Sequence of chain 36.E:
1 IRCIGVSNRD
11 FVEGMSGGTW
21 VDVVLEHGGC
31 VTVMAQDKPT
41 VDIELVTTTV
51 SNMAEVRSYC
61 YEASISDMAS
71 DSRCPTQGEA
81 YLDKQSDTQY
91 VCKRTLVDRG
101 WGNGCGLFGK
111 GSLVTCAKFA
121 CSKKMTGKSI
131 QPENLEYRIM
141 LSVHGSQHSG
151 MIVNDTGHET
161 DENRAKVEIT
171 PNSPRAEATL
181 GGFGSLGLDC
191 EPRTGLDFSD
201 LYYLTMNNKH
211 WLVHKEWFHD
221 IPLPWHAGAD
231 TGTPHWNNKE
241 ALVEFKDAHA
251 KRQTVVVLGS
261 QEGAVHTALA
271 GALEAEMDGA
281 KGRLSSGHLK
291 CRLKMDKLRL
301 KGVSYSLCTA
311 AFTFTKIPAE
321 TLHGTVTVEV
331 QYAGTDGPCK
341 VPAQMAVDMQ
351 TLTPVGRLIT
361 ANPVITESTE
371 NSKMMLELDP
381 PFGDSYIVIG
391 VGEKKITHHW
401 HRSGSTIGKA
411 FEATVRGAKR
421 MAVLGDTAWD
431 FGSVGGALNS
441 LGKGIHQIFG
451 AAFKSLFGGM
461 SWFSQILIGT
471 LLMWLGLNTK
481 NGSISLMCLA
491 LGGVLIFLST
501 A

Binding-site contacts:
Ligand atom C8 contacts residue THR156 of chain 36.E at 3.7 Å.
Ligand atom O7 contacts residue ASN154 of chain 36.E at 3.2 Å (h-bond).
Ligand atom C7 contacts residue THR156 of chain 36.E at 3.6 Å.
Ligand atom C2 contacts residue THR156 of chain 36.E at 3.9 Å.
Ligand atom O6 contacts residue MET151 of chain 36.E at 3.5 Å.
Ligand atom C7 contacts residue ASN154 of chain 36.E at 3.7 Å.
Ligand atom C1 contacts residue THR156 of chain 36.E at 3.6 Å.
Ligand atom O5 contacts residue MET151 of chain 36.E at 4.2 Å.
Ligand atom N2 contacts residue THR156 of chain 36.E at 3.2 Å.
Ligand atom C8 contacts residue ASN154 of chain 36.E at 4.5 Å.
Ligand atom O7 contacts residue THR156 of chain 36.E at 4.5 Å.
Ligand atom C1 contacts residue ASN154 of chain 36.E at 3.1 Å.
Ligand atom C3 contacts residue THR156 of chain 36.E at 4.4 Å.
Ligand atom C2 contacts residue ASN154 of chain 36.E at 4.1 Å.
Ligand atom O5 contacts residue ASN154 of chain 36.E at 3.8 Å.
Ligand atom N2 contacts residue ASN154 of chain 36.E at 4.0 Å.

This small molecule binds to this protein.
Small molecule (SMILES): CC(=O)N[C@H]1[C@H](O[C@H]2[C@H](O)[C@@H](NC(C)=O)CO[C@@H]2CO)O[C@H](CO)[C@@H](O)[C@@H]1O